Sequence of chain 1.C:
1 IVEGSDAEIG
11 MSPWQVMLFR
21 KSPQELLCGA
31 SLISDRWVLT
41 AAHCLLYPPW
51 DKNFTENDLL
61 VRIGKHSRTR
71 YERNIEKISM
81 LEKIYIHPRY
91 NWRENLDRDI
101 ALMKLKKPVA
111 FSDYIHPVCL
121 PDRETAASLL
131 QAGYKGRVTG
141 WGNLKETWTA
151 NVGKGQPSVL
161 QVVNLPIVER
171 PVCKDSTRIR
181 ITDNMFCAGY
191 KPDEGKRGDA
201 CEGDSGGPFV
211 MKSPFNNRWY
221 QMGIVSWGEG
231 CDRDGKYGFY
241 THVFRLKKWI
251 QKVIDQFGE

Binding-site contacts:
Ligand atom O7 contacts residue ASN53 of chain 1.C at 3.1 Å (h-bond).
Ligand atom C2 contacts residue ASN53 of chain 1.C at 2.4 Å.
Ligand atom C3 contacts residue ASN53 of chain 1.C at 3.5 Å.
Ligand atom C7 contacts residue ASN53 of chain 1.C at 3.6 Å.
Ligand atom O5 contacts residue ASN53 of chain 1.C at 1.5 Å (h-bond).
Ligand atom C8 contacts residue LEU46 of chain 1.C at 4.3 Å (hydrophobic).
Ligand atom N2 contacts residue LEU46 of chain 1.C at 4.1 Å.
Ligand atom C5 contacts residue ASN53 of chain 1.C at 2.9 Å.
Ligand atom C6 contacts residue THR55 of chain 1.C at 4.3 Å.
Ligand atom C1 contacts residue ASN53 of chain 1.C at 1.3 Å.
Ligand atom C4 contacts residue ASN53 of chain 1.C at 3.6 Å.
Ligand atom C7 contacts residue LEU46 of chain 1.C at 4.1 Å (hydrophobic).
Ligand atom C1 contacts residue LEU46 of chain 1.C at 4.2 Å (hydrophobic).
Ligand atom C8 contacts residue PRO48 of chain 1.C at 4.2 Å (hydrophobic).
Ligand atom C6 contacts residue ASN53 of chain 1.C at 3.8 Å.
Ligand atom N2 contacts residue ASN53 of chain 1.C at 3.3 Å (h-bond).

The protein below binds the small molecule below.
Small molecule (SMILES): CC(=O)N[C@@H]1[C@@H](O)[C@H](O)[C@@H](CO)O[C@H]1O